Binding-site contacts:
Ligand atom C27 contacts residue GLN97 of chain 1.B at 4.0 Å.
Ligand atom O14 contacts residue ARG102 of chain 1.A at 3.8 Å.
Ligand atom O13 contacts residue ARG102 of chain 1.A at 2.2 Å (salt-bridge).
Ligand atom C19 contacts residue ARG102 of chain 1.B at 4.0 Å.
Ligand atom C26 contacts residue ARG102 of chain 1.B at 3.9 Å.
Ligand atom C6 contacts residue ARG102 of chain 1.B at 3.9 Å.
Ligand atom C3 contacts residue TRP95 of chain 1.A at 3.5 Å (hydrophobic).
Ligand atom C1 contacts residue ARG102 of chain 1.A at 3.9 Å.
Ligand atom C3 contacts residue ILE82 of chain 1.B at 3.9 Å (hydrophobic).
Ligand atom N1 contacts residue GLU86 of chain 1.B at 3.2 Å (salt-bridge).
Ligand atom N1 contacts residue ARG102 of chain 1.B at 3.4 Å (salt-bridge).
Ligand atom C5 contacts residue TRP95 of chain 1.A at 3.8 Å (hydrophobic).
Ligand atom C2 contacts residue TRP95 of chain 1.A at 3.8 Å (hydrophobic).
Ligand atom C7 contacts residue ARG102 of chain 1.B at 3.4 Å.
Ligand atom C6 contacts residue GLU86 of chain 1.A at 3.6 Å.
Ligand atom O14 contacts residue GLU86 of chain 1.B at 3.0 Å (salt-bridge).
Ligand atom C7 contacts residue GLU86 of chain 1.A at 2.9 Å.
Ligand atom C5 contacts residue TRP95 of chain 1.B at 3.6 Å (hydrophobic).
Ligand atom O8 contacts residue ARG102 of chain 1.A at 4.0 Å.
Ligand atom C4 contacts residue TRP95 of chain 1.A at 3.5 Å (hydrophobic).
Ligand atom O8 contacts residue ARG102 of chain 1.B at 2.9 Å (salt-bridge).
Ligand atom C6 contacts residue TRP95 of chain 1.B at 3.9 Å (hydrophobic).
Ligand atom C4 contacts residue TRP95 of chain 1.B at 3.6 Å (hydrophobic).
Ligand atom C1 contacts residue GLU86 of chain 1.B at 3.3 Å.
Ligand atom S12 contacts residue ARG102 of chain 1.A at 3.3 Å (salt-bridge).
Ligand atom C2 contacts residue ARG102 of chain 1.A at 3.9 Å.
Ligand atom O9 contacts residue MET103 of chain 1.B at 3.6 Å.
Ligand atom O9 contacts residue GLU86 of chain 1.A at 2.4 Å (salt-bridge).
Ligand atom S12 contacts residue GLU86 of chain 1.B at 3.7 Å.
Ligand atom C20 contacts residue ARG102 of chain 1.B at 3.3 Å.
Ligand atom C2 contacts residue MET103 of chain 1.A at 3.7 Å (hydrophobic).
Ligand atom N1 contacts residue ARG102 of chain 1.A at 3.5 Å (salt-bridge).
Ligand atom C1 contacts residue ARG102 of chain 1.B at 4.0 Å.
Ligand atom O9 contacts residue ARG102 of chain 1.B at 3.5 Å.
Ligand atom C26 contacts residue GLN97 of chain 1.B at 4.0 Å.
Ligand atom C3 contacts residue TRP95 of chain 1.B at 3.9 Å (hydrophobic).
Ligand atom O8 contacts residue GLU86 of chain 1.A at 3.5 Å (salt-bridge).
Ligand atom C27 contacts residue ARG102 of chain 1.B at 3.4 Å.
Ligand atom O14 contacts residue HIS99 of chain 1.A at 3.8 Å.
Ligand atom C2 contacts residue GLU86 of chain 1.B at 3.2 Å.

The small molecule below binds the protein below.
Small molecule (SMILES): Cc1ccc(C(C)(C)C)cc1S(=O)(=O)Nc1ccccc1C(=O)O

Sequence of chain 1.A:
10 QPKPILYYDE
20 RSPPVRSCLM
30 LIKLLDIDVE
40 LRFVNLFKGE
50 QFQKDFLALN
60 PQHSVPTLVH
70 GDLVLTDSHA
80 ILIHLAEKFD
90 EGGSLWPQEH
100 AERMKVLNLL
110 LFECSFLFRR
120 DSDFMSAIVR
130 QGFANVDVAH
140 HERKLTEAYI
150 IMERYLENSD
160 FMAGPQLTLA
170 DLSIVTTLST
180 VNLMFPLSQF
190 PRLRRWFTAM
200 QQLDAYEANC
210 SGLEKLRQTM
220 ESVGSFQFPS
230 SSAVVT

Sequence of chain 1.B:
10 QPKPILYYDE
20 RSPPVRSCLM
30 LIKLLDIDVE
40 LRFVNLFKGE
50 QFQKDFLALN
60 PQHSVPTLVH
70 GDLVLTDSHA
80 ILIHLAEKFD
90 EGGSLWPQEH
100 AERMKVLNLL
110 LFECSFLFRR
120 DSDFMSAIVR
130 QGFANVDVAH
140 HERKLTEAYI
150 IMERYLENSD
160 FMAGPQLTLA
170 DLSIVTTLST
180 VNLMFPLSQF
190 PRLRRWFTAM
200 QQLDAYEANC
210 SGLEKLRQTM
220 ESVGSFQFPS